Binding-site contacts:
Ligand atom C21 contacts residue GLN132 of chain 1.I at 3.8 Å.
Ligand atom N3 contacts residue GLN124 of chain 1.I at 2.7 Å (h-bond).
Ligand atom O1 contacts residue LEU150 of chain 1.I at 3.7 Å.
Ligand atom O7 contacts residue THR169 of chain 1.I at 3.7 Å.
Ligand atom C18 contacts residue GLN124 of chain 1.I at 3.8 Å.
Ligand atom C4 contacts residue ILE136 of chain 1.D at 3.3 Å (hydrophobic).
Ligand atom C4 contacts residue THR169 of chain 1.I at 3.2 Å.
Ligand atom C26 contacts residue ILE143 of chain 1.I at 3.7 Å (hydrophobic).
Ligand atom C10 contacts residue LEU154 of chain 1.I at 3.6 Å (hydrophobic).
Ligand atom C22 contacts residue HIS142 of chain 1.I at 3.5 Å.
Ligand atom C10 contacts residue THR169 of chain 1.I at 3.7 Å.
Ligand atom C5 contacts residue GLN124 of chain 1.I at 3.8 Å.
Ligand atom C18 contacts residue VAL71 of chain 1.I at 3.3 Å (hydrophobic).
Ligand atom C6 contacts residue LEU150 of chain 1.I at 3.7 Å (hydrophobic).
Ligand atom C18 contacts residue LEU126 of chain 1.I at 3.6 Å (hydrophobic).
Ligand atom C16 contacts residue GLN124 of chain 1.I at 3.5 Å.
Ligand atom C12 contacts residue SER101 of chain 1.I at 3.4 Å.
Ligand atom C6 contacts residue ASN151 of chain 1.I at 3.5 Å.
Ligand atom N14 contacts residue HIS123 of chain 1.I at 3.8 Å.
Ligand atom C4 contacts residue GLN124 of chain 1.I at 3.3 Å.
Ligand atom C18 contacts residue PRO125 of chain 1.I at 3.3 Å (hydrophobic).
Ligand atom C22 contacts residue THR146 of chain 1.I at 3.7 Å.
Ligand atom C17 contacts residue VAL71 of chain 1.I at 3.6 Å (hydrophobic).
Ligand atom C26 contacts residue THR146 of chain 1.I at 3.8 Å.
Ligand atom C8 contacts residue GLN124 of chain 1.I at 3.8 Å.
Ligand atom O1 contacts residue ARG147 of chain 1.I at 3.2 Å.
Ligand atom C12 contacts residue SER98 of chain 1.I at 3.2 Å.
Ligand atom N25 contacts residue THR146 of chain 1.I at 3.6 Å.
Ligand atom C23 contacts residue GLN132 of chain 1.I at 3.2 Å.
Ligand atom C22 contacts residue GLN132 of chain 1.I at 3.7 Å.
Ligand atom O7 contacts residue LEU150 of chain 1.I at 3.4 Å.
Ligand atom N3 contacts residue ILE136 of chain 1.D at 3.3 Å.
Ligand atom C11 contacts residue LEU154 of chain 1.I at 3.6 Å (hydrophobic).
Ligand atom S13 contacts residue SER98 of chain 1.I at 3.7 Å.
Ligand atom O7 contacts residue ASN151 of chain 1.I at 3.4 Å (h-bond).
Ligand atom S13 contacts residue GLN124 of chain 1.I at 3.7 Å.
Ligand atom N19 contacts residue VAL71 of chain 1.I at 3.6 Å.
Ligand atom C5 contacts residue THR169 of chain 1.I at 3.3 Å.
Ligand atom N14 contacts residue THR169 of chain 1.I at 3.6 Å.
Ligand atom N14 contacts residue GLN124 of chain 1.I at 2.8 Å (h-bond).

Sequence of chain 1.D:
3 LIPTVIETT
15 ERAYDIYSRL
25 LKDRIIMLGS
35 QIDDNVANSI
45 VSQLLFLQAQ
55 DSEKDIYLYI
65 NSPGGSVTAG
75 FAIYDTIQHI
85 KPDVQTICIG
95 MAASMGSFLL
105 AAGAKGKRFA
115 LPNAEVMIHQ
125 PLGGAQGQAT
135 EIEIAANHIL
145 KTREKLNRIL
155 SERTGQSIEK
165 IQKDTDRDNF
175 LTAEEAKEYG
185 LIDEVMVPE

Sequence of chain 1.I:
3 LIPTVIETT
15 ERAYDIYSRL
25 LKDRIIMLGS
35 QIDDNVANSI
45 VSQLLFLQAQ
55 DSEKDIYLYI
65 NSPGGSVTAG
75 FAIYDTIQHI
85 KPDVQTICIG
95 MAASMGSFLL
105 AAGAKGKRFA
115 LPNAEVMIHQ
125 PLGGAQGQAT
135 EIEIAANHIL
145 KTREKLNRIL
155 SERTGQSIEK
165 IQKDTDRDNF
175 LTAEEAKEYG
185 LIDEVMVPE

The small molecule below binds the protein below.
Small molecule (SMILES): CC(C)n1ncc2cc(C(=O)NCc3coc(-c4cccs4)n3)cnc21